This small molecule binds to this protein.
Small molecule (SMILES): CC(C)C[C@H](NC(=O)CCN)C(=O)N[C@@H](C)C(=O)N/C=C\N(CC(=O)NCc1cccc(C(=O)N[C@@H](CC(C)C)C(=O)N[C@H](C(=O)N[C@H](C(=O)O)C(C)C)[C@@H](C)O)c1)C(=O)Cc1c[nH]c2ccccc12

Sequence of chain 1.D:
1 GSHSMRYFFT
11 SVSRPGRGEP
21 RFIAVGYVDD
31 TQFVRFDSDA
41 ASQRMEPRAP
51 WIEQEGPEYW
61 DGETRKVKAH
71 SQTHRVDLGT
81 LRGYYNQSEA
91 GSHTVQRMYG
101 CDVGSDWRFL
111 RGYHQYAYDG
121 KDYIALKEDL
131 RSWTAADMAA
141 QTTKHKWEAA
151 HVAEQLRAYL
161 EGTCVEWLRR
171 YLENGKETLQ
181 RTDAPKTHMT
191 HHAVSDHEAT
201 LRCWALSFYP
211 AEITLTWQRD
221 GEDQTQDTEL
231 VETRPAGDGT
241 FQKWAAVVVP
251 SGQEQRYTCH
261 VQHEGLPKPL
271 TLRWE

Binding-site contacts:
Ligand atom CB contacts residue GLU63 of chain 1.D at 3.6 Å.
Ligand atom CG2 contacts residue ASP77 of chain 1.D at 3.4 Å.
Ligand atom O contacts residue TRP147 of chain 1.D at 2.8 Å (h-bond).
Ligand atom CB contacts residue TRP167 of chain 1.D at 3.4 Å (hydrophobic).
Ligand atom C contacts residue TYR84 of chain 1.D at 3.5 Å (hydrophobic).
Ligand atom CB contacts residue GLU63 of chain 1.D at 3.5 Å.
Ligand atom CA contacts residue ASP77 of chain 1.D at 3.4 Å.
Ligand atom O contacts residue ALA69 of chain 1.D at 3.5 Å.
Ligand atom C contacts residue ALA69 of chain 1.D at 3.5 Å (hydrophobic).
Ligand atom CA contacts residue GOL1 of chain 1.O at 3.5 Å.
Ligand atom O contacts residue HIS70 of chain 1.D at 3.3 Å.
Ligand atom O contacts residue GOL1 of chain 1.O at 3.3 Å (h-bond).
Ligand atom CD1 contacts residue HIS114 of chain 1.D at 3.6 Å.
Ligand atom O contacts residue THR80 of chain 1.D at 3.5 Å.
Ligand atom OG1 contacts residue GOL1 of chain 1.O at 3.4 Å (h-bond).
Ligand atom CG2 contacts residue THR73 of chain 1.D at 3.5 Å.
Ligand atom N contacts residue GOL1 of chain 1.O at 2.9 Å (h-bond).
Ligand atom CD2 contacts residue PHE9 of chain 1.D at 3.6 Å (hydrophobic).
Ligand atom O contacts residue TYR159 of chain 1.D at 2.6 Å (h-bond).
Ligand atom N contacts residue ASP77 of chain 1.D at 3.0 Å (salt-bridge).
Ligand atom C9 contacts residue GLN155 of chain 1.D at 3.5 Å.
Ligand atom N contacts residue TYR7 of chain 1.D at 3.5 Å (h-bond).
Ligand atom O contacts residue LYS66 of chain 1.D at 3.5 Å.
Ligand atom CD2 contacts residue TYR99 of chain 1.D at 3.4 Å (hydrophobic).
Ligand atom N contacts residue GLU63 of chain 1.D at 2.8 Å (salt-bridge).
Ligand atom N contacts residue GLU63 of chain 1.D at 3.0 Å (salt-bridge).
Ligand atom O contacts residue THR73 of chain 1.D at 3.4 Å (h-bond).
Ligand atom C8 contacts residue GLN155 of chain 1.D at 3.5 Å.
Ligand atom CD2 contacts residue TRP147 of chain 1.D at 3.4 Å (hydrophobic).
Ligand atom OXT contacts residue THR143 of chain 1.D at 2.7 Å (h-bond).
Ligand atom CA contacts residue GLU63 of chain 1.D at 3.5 Å.
Ligand atom CG contacts residue GLU63 of chain 1.D at 3.4 Å.
Ligand atom O contacts residue TYR84 of chain 1.D at 3.5 Å (h-bond).
Ligand atom OXT contacts residue TYR84 of chain 1.D at 2.6 Å (h-bond).
Ligand atom C contacts residue TYR7 of chain 1.D at 3.6 Å (hydrophobic).
Ligand atom O contacts residue HIS70 of chain 1.D at 3.6 Å.
Ligand atom CB contacts residue TYR99 of chain 1.D at 3.6 Å (hydrophobic).
Ligand atom CD1 contacts residue MET45 of chain 1.D at 3.5 Å (hydrophobic).
Ligand atom O contacts residue GOL1 of chain 1.O at 2.8 Å (h-bond).
Ligand atom N contacts residue TYR99 of chain 1.D at 3.0 Å (h-bond).